Sequence of chain 54.A:
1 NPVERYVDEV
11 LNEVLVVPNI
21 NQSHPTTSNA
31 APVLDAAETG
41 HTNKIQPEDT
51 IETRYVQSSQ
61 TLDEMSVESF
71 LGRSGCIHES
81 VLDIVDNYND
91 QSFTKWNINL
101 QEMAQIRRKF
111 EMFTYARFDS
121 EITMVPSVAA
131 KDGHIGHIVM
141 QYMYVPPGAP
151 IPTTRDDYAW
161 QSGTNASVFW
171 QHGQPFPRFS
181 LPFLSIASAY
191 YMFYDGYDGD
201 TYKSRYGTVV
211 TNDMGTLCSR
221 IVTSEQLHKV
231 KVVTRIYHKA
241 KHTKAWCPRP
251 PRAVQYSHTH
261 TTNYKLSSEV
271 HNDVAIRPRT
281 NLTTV

Binding-site contacts:
Ligand atom C6B contacts residue ILE98 of chain 54.A at 3.8 Å (hydrophobic).
Ligand atom O1 contacts residue MET214 of chain 54.A at 3.2 Å.
Ligand atom CM6 contacts residue TYR144 of chain 54.A at 3.7 Å (hydrophobic).
Ligand atom CM6 contacts residue LEU181 of chain 54.A at 3.8 Å (hydrophobic).
Ligand atom N5A contacts residue PHE179 of chain 54.A at 3.2 Å.
Ligand atom CM4 contacts residue VAL168 of chain 54.A at 3.9 Å (hydrophobic).
Ligand atom N2A contacts residue PHE179 of chain 54.A at 3.3 Å.
Ligand atom C4 contacts residue TYR190 of chain 54.A at 3.8 Å (hydrophobic).
Ligand atom C1C contacts residue MET214 of chain 54.A at 3.4 Å (hydrophobic).
Ligand atom C5 contacts residue MET214 of chain 54.A at 3.7 Å (hydrophobic).
Ligand atom O1 contacts residue LEU100 of chain 54.A at 3.8 Å.
Ligand atom CM2 contacts residue ILE77 of chain 54.A at 3.9 Å (hydrophobic).
Ligand atom CM3 contacts residue TYR190 of chain 54.A at 3.8 Å (hydrophobic).
Ligand atom N2 contacts residue MET214 of chain 54.A at 3.7 Å.
Ligand atom N1A contacts residue LEU217 of chain 54.A at 3.4 Å.
Ligand atom CM6 contacts residue LEU184 of chain 54.A at 3.6 Å (hydrophobic).
Ligand atom C4A contacts residue PHE179 of chain 54.A at 3.5 Å (hydrophobic).
Ligand atom N3A contacts residue PHE179 of chain 54.A at 3.6 Å.
Ligand atom C5 contacts residue LEU100 of chain 54.A at 4.0 Å (hydrophobic).
Ligand atom CM4 contacts residue TYR142 of chain 54.A at 3.9 Å (hydrophobic).
Ligand atom N2 contacts residue LEU100 of chain 54.A at 3.8 Å.
Ligand atom N1A contacts residue MET124 of chain 54.A at 3.9 Å.
Ligand atom CM4 contacts residue ALA166 of chain 54.A at 3.1 Å (hydrophobic).
Ligand atom N1A contacts residue PHE179 of chain 54.A at 3.2 Å.
Ligand atom CM2 contacts residue ILE122 of chain 54.A at 3.9 Å (hydrophobic).
Ligand atom N5A contacts residue LEU217 of chain 54.A at 3.7 Å.
Ligand atom C1B contacts residue LEU181 of chain 54.A at 3.9 Å (hydrophobic).
Ligand atom O1B contacts residue ILE98 of chain 54.A at 3.1 Å.
Ligand atom C1B contacts residue ILE98 of chain 54.A at 3.6 Å (hydrophobic).
Ligand atom CM4 contacts residue TYR144 of chain 54.A at 3.8 Å (hydrophobic).
Ligand atom N2A contacts residue TYR144 of chain 54.A at 4.0 Å.
Ligand atom C4A contacts residue TYR144 of chain 54.A at 3.5 Å (hydrophobic).
Ligand atom C5B contacts residue LEU181 of chain 54.A at 3.6 Å (hydrophobic).
Ligand atom C5B contacts residue TYR144 of chain 54.A at 3.7 Å (hydrophobic).
Ligand atom C3 contacts residue LEU100 of chain 54.A at 3.7 Å (hydrophobic).
Ligand atom N3A contacts residue TYR144 of chain 54.A at 3.2 Å.
Ligand atom C4 contacts residue LEU100 of chain 54.A at 3.8 Å (hydrophobic).
Ligand atom C4 contacts residue MET214 of chain 54.A at 4.0 Å (hydrophobic).
Ligand atom C3C contacts residue LEU181 of chain 54.A at 4.0 Å (hydrophobic).
Ligand atom C6B contacts residue LEU181 of chain 54.A at 3.5 Å (hydrophobic).

The protein below binds the small molecule below.
Small molecule (SMILES): Cc1cc(CCCOc2c(C)cc(-n3nnc(C)n3)cc2C)on1